Binding-site contacts:
Ligand atom C02 contacts residue ILE224 of chain 1.A at 3.8 Å (hydrophobic).
Ligand atom C13 contacts residue PHE124 of chain 1.A at 4.3 Å (hydrophobic).
Ligand atom C01 contacts residue LEU223 of chain 1.A at 4.3 Å (hydrophobic).
Ligand atom C01 contacts residue ARG12 of chain 1.B at 4.2 Å.
Ligand atom C03 contacts residue ILE224 of chain 1.A at 4.1 Å (hydrophobic).
Ligand atom C04 contacts residue PRO9 of chain 1.B at 3.8 Å (hydrophobic).
Ligand atom O16 contacts residue ARG12 of chain 1.B at 3.8 Å.
Ligand atom C14 contacts residue ASN47 of chain 1.A at 4.2 Å.
Ligand atom C11 contacts residue GLY176 of chain 1.A at 4.1 Å.
Ligand atom C12 contacts residue ILE8 of chain 1.B at 4.0 Å (hydrophobic).
Ligand atom C10 contacts residue PRO172 of chain 1.A at 3.5 Å (hydrophobic).
Ligand atom C04 contacts residue ARG12 of chain 1.B at 3.8 Å.
Ligand atom O08 contacts residue ARG12 of chain 1.B at 4.0 Å.
Ligand atom C01 contacts residue ASP220 of chain 1.A at 3.9 Å.
Ligand atom C14 contacts residue GLY10 of chain 1.B at 4.1 Å.
Ligand atom C01 contacts residue ILE224 of chain 1.A at 4.0 Å (hydrophobic).
Ligand atom C05 contacts residue PRO9 of chain 1.B at 3.9 Å (hydrophobic).
Ligand atom C11 contacts residue LYS127 of chain 1.A at 2.9 Å.
Ligand atom C10 contacts residue ILE173 of chain 1.A at 4.0 Å (hydrophobic).
Ligand atom C04 contacts residue ARG11 of chain 1.B at 3.7 Å.
Ligand atom C13 contacts residue PRO9 of chain 1.B at 4.2 Å (hydrophobic).
Ligand atom C05 contacts residue ARG11 of chain 1.B at 3.9 Å.
Ligand atom C15 contacts residue LYS127 of chain 1.A at 1.4 Å.
Ligand atom C11 contacts residue PRO172 of chain 1.A at 3.5 Å (hydrophobic).
Ligand atom C10 contacts residue LYS127 of chain 1.A at 4.3 Å.
Ligand atom C15 contacts residue ILE8 of chain 1.B at 3.5 Å (hydrophobic).
Ligand atom C12 contacts residue LYS127 of chain 1.A at 2.5 Å.
Ligand atom C14 contacts residue PRO9 of chain 1.B at 4.2 Å (hydrophobic).
Ligand atom C03 contacts residue LEU223 of chain 1.A at 4.2 Å (hydrophobic).
Ligand atom C13 contacts residue LYS127 of chain 1.A at 3.7 Å.
Ligand atom S07 contacts residue ARG12 of chain 1.B at 4.3 Å.
Ligand atom O08 contacts residue GLY10 of chain 1.B at 4.3 Å.
Ligand atom O16 contacts residue PRO172 of chain 1.A at 3.4 Å.
Ligand atom C05 contacts residue GLY10 of chain 1.B at 3.6 Å.
Ligand atom C05 contacts residue ARG12 of chain 1.B at 3.9 Å.
Ligand atom O08 contacts residue ASN47 of chain 1.A at 3.9 Å.
Ligand atom C11 contacts residue ILE8 of chain 1.B at 4.0 Å (hydrophobic).
Ligand atom C11 contacts residue ILE173 of chain 1.A at 4.0 Å (hydrophobic).
Ligand atom C03 contacts residue ILE8 of chain 1.B at 4.0 Å (hydrophobic).
Ligand atom C03 contacts residue PRO9 of chain 1.B at 4.1 Å (hydrophobic).

The small molecule below binds the protein below.
Small molecule (SMILES): C[C@H]1CCCN1S(=O)(=O)c1ccc(C=O)cc1

Sequence of chain 1.A:
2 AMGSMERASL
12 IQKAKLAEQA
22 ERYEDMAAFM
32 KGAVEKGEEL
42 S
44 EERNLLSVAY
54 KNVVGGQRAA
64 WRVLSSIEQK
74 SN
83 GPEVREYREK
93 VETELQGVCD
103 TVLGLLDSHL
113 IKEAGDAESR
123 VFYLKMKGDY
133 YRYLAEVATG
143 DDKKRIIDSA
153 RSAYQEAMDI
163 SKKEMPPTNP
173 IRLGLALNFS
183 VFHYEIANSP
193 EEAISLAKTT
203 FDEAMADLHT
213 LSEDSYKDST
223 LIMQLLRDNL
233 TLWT

Sequence of chain 1.B:
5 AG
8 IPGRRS